Binding-site contacts:
Ligand atom O3P contacts residue ARG34 of chain 1.B at 2.9 Å (salt-bridge).
Ligand atom CD1 contacts residue HIS55 of chain 1.B at 3.8 Å.
Ligand atom CD1 contacts residue LYS57 of chain 1.B at 3.5 Å.
Ligand atom O2P contacts residue ARG15 of chain 1.B at 2.7 Å (salt-bridge).
Ligand atom C6' contacts residue LEU59 of chain 1.B at 3.6 Å (hydrophobic).
Ligand atom CH3 contacts residue GOL1 of chain 1.H at 3.1 Å.
Ligand atom CE1 contacts residue SER44 of chain 1.B at 3.7 Å.
Ligand atom ND2 contacts residue LEU68 of chain 1.B at 3.1 Å (h-bond).
Ligand atom O3P contacts residue SER36 of chain 1.B at 2.7 Å (h-bond).
Ligand atom CG contacts residue HIS55 of chain 1.B at 3.7 Å.
Ligand atom CG contacts residue PHE56 of chain 1.B at 3.7 Å (hydrophobic).
Ligand atom CB contacts residue HIS55 of chain 1.B at 3.7 Å.
Ligand atom O contacts residue GOL1 of chain 1.E at 2.8 Å (h-bond).
Ligand atom C1' contacts residue LEU59 of chain 1.B at 3.5 Å (hydrophobic).
Ligand atom P contacts residue ARG34 of chain 1.B at 3.7 Å.
Ligand atom CG contacts residue GLN54 of chain 1.B at 3.8 Å.
Ligand atom OD1 contacts residue PHE56 of chain 1.B at 3.4 Å.
Ligand atom CG contacts residue LYS57 of chain 1.B at 3.5 Å.
Ligand atom C contacts residue HIS55 of chain 1.B at 3.5 Å.
Ligand atom ND2 contacts residue LYS57 of chain 1.B at 2.8 Å (salt-bridge).
Ligand atom CE2 contacts residue GOL1 of chain 1.H at 3.7 Å.
Ligand atom N contacts residue HIS55 of chain 1.B at 2.9 Å (h-bond).
Ligand atom P contacts residue SER36 of chain 1.B at 3.7 Å.
Ligand atom C3 contacts residue LEU59 of chain 1.B at 3.8 Å (hydrophobic).
Ligand atom O1P contacts residue SER36 of chain 1.B at 3.7 Å.
Ligand atom CB contacts residue LEU68 of chain 1.B at 3.8 Å (hydrophobic).
Ligand atom P contacts residue SER38 of chain 1.B at 3.5 Å.
Ligand atom O2P contacts residue ARG34 of chain 1.B at 2.7 Å (salt-bridge).
Ligand atom O contacts residue ARG15 of chain 1.B at 3.0 Å (salt-bridge).
Ligand atom O1P contacts residue GOL1 of chain 1.H at 2.7 Å (h-bond).
Ligand atom P contacts residue SER44 of chain 1.B at 3.8 Å.
Ligand atom OD1 contacts residue LYS57 of chain 1.B at 2.8 Å (salt-bridge).
Ligand atom O1P contacts residue SER38 of chain 1.B at 2.5 Å (h-bond).
Ligand atom CD1 contacts residue PHE56 of chain 1.B at 3.7 Å (hydrophobic).
Ligand atom C2' contacts residue LEU59 of chain 1.B at 3.7 Å (hydrophobic).
Ligand atom CZ contacts residue ARG15 of chain 1.B at 3.8 Å.
Ligand atom CA contacts residue HIS55 of chain 1.B at 3.2 Å.
Ligand atom CB contacts residue PHE56 of chain 1.B at 3.5 Å (hydrophobic).
Ligand atom O3P contacts residue SER44 of chain 1.B at 2.7 Å (h-bond).
Ligand atom OH contacts residue SER38 of chain 1.B at 3.3 Å (h-bond).

Sequence of chain 1.B:
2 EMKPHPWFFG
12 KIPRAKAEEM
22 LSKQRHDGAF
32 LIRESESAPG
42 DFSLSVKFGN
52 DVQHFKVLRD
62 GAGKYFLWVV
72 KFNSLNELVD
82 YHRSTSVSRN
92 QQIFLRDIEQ

The small molecule below binds the protein below.
Small molecule (SMILES): CC(=O)N[C@@H](Cc1ccc(OP(=O)(O)O)cc1)C(=O)NC1(C(=O)N[C@@H](CC(N)=O)C(=O)NCCCc2ccccc2)CCCCC1